The protein below binds the small molecule below.
Small molecule (SMILES): CC(=O)N[C@@H]1[C@@H](O)[C@H](O)[C@@H](CO)O[C@H]1O

Binding-site contacts:
Ligand atom C6 contacts residue PHE1100 of chain 1.B at 3.6 Å (hydrophobic).
Ligand atom O7 contacts residue ASN1095 of chain 1.B at 3.6 Å.
Ligand atom N2 contacts residue ASN1095 of chain 1.B at 2.8 Å (h-bond).
Ligand atom C4 contacts residue ASN1095 of chain 1.B at 4.2 Å.
Ligand atom C1 contacts residue ASN1095 of chain 1.B at 1.4 Å.
Ligand atom C1 contacts residue THR1097 of chain 1.B at 4.1 Å.
Ligand atom C5 contacts residue HIS1098 of chain 1.B at 3.6 Å.
Ligand atom C2 contacts residue ASN1095 of chain 1.B at 2.4 Å.
Ligand atom O5 contacts residue HIS1098 of chain 1.B at 4.4 Å.
Ligand atom O5 contacts residue PHE1100 of chain 1.B at 3.8 Å.
Ligand atom C5 contacts residue PHE1100 of chain 1.B at 4.4 Å (hydrophobic).
Ligand atom C7 contacts residue THR1097 of chain 1.B at 4.3 Å.
Ligand atom C8 contacts residue ASN1095 of chain 1.B at 4.4 Å.
Ligand atom C3 contacts residue ASN1095 of chain 1.B at 3.8 Å.
Ligand atom C5 contacts residue ASN1095 of chain 1.B at 3.7 Å.
Ligand atom O6 contacts residue HIS1098 of chain 1.B at 3.3 Å.
Ligand atom O7 contacts residue THR1097 of chain 1.B at 3.2 Å.
Ligand atom O5 contacts residue ASN1095 of chain 1.B at 2.4 Å (h-bond).
Ligand atom C6 contacts residue HIS1098 of chain 1.B at 3.4 Å.
Ligand atom C7 contacts residue ASN1095 of chain 1.B at 3.4 Å.

Sequence of chain 1.B:
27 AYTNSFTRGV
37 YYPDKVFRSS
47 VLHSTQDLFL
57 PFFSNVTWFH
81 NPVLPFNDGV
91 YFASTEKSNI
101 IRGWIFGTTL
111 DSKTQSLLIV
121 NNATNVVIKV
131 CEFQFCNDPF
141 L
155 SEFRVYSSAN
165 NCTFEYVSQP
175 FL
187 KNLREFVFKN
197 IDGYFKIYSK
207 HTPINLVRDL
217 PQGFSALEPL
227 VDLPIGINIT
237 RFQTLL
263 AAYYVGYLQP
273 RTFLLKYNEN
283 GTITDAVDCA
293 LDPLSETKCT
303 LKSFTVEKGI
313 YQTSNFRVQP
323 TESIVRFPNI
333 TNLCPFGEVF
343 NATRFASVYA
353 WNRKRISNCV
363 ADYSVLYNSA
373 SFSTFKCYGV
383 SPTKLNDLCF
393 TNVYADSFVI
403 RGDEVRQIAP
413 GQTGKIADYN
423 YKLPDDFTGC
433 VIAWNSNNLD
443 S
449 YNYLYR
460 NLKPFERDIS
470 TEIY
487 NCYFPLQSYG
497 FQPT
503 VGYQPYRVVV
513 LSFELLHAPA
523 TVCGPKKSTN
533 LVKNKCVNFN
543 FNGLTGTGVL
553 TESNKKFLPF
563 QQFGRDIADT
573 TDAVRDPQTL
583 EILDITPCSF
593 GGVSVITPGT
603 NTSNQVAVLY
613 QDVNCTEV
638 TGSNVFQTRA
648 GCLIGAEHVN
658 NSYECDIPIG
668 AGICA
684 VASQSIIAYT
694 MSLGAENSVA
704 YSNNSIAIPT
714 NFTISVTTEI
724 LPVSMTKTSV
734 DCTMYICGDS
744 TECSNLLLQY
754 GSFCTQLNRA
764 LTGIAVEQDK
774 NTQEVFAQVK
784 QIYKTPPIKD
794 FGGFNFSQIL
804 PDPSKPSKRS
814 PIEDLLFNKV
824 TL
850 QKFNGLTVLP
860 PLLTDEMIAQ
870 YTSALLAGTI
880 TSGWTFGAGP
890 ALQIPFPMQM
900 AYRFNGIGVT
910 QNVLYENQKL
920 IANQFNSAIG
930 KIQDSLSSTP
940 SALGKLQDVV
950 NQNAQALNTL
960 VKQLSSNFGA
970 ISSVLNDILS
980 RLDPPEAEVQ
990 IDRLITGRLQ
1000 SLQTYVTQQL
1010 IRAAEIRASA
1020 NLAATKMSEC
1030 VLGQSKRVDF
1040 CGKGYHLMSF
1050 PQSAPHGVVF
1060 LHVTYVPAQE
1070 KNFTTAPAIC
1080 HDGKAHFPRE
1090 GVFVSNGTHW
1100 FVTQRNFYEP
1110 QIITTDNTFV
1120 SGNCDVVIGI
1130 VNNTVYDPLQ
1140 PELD